Sequence of chain 2.A:
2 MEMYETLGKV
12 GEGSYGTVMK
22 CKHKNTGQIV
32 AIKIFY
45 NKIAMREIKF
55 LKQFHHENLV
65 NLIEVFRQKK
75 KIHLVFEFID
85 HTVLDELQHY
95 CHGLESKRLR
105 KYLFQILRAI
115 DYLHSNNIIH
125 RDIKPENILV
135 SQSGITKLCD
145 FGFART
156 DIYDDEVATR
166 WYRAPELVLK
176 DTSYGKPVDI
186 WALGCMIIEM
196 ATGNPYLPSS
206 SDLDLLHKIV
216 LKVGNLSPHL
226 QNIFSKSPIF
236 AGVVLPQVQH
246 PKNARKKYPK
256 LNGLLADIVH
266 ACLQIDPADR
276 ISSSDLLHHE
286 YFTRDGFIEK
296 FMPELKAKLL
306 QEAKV

A protein and the small-molecule ligand that binds it are described below.
Small molecule (SMILES): N#CCc1ccc(Nc2nccc(Nc3cc(C4CCCC4)n[nH]3)n2)cc1

Binding-site contacts:
Ligand atom C1S contacts residue ALA32 of chain 2.A at 3.7 Å (hydrophobic).
Ligand atom N1A contacts residue LYS34 of chain 2.A at 3.0 Å (salt-bridge).
Ligand atom C1V contacts residue ASN131 of chain 2.A at 3.3 Å.
Ligand atom C1L contacts residue GLU130 of chain 2.A at 3.6 Å.
Ligand atom C03 contacts residue ALA32 of chain 2.A at 3.4 Å (hydrophobic).
Ligand atom C4 contacts residue ILE83 of chain 2.A at 3.5 Å (hydrophobic).
Ligand atom N1Q contacts residue ILE83 of chain 2.A at 3.8 Å.
Ligand atom N1 contacts residue THR86 of chain 2.A at 3.6 Å.
Ligand atom N1P contacts residue GLU81 of chain 2.A at 3.4 Å (salt-bridge).
Ligand atom N1 contacts residue ASP89 of chain 2.A at 3.9 Å.
Ligand atom N1G contacts residue PHE82 of chain 2.A at 3.7 Å.
Ligand atom C1Z contacts residue LYS34 of chain 2.A at 3.9 Å.
Ligand atom N1Q contacts residue LEU133 of chain 2.A at 3.5 Å.
Ligand atom C2 contacts residue THR86 of chain 2.A at 3.5 Å.
Ligand atom N1A contacts residue ASP144 of chain 2.A at 3.6 Å.
Ligand atom N1Q contacts residue ALA32 of chain 2.A at 3.8 Å.
Ligand atom C5 contacts residue HIS85 of chain 2.A at 3.6 Å.
Ligand atom C03 contacts residue PHE80 of chain 2.A at 3.7 Å (hydrophobic).
Ligand atom C03 contacts residue VAL19 of chain 2.A at 3.9 Å (hydrophobic).
Ligand atom C1O contacts residue VAL11 of chain 2.A at 3.7 Å (hydrophobic).
Ligand atom C1K contacts residue GLU130 of chain 2.A at 3.6 Å.
Ligand atom C1R contacts residue ALA32 of chain 2.A at 3.4 Å (hydrophobic).
Ligand atom C1N contacts residue GLU130 of chain 2.A at 3.7 Å.
Ligand atom C1R contacts residue GLU81 of chain 2.A at 3.8 Å.
Ligand atom N1I contacts residue VAL11 of chain 2.A at 3.2 Å (h-bond).
Ligand atom N1 contacts residue VAL11 of chain 2.A at 3.9 Å.
Ligand atom C5 contacts residue ILE83 of chain 2.A at 3.4 Å (hydrophobic).
Ligand atom C6 contacts residue ASP89 of chain 2.A at 3.5 Å.
Ligand atom N1P contacts residue PHE82 of chain 2.A at 3.6 Å.
Ligand atom N1Q contacts residue GLU81 of chain 2.A at 2.8 Å (salt-bridge).
Ligand atom C1H contacts residue ILE83 of chain 2.A at 3.5 Å (hydrophobic).
Ligand atom C1T contacts residue ALA32 of chain 2.A at 3.7 Å (hydrophobic).
Ligand atom C1Z contacts residue ASP144 of chain 2.A at 3.7 Å.
Ligand atom C5 contacts residue ASP84 of chain 2.A at 3.6 Å.
Ligand atom N1P contacts residue ILE83 of chain 2.A at 2.8 Å (h-bond).
Ligand atom C1O contacts residue GLU130 of chain 2.A at 3.4 Å.
Ligand atom N1P contacts residue LEU133 of chain 2.A at 3.6 Å.
Ligand atom N1G contacts residue ILE83 of chain 2.A at 2.6 Å (h-bond).
Ligand atom C1N contacts residue VAL19 of chain 2.A at 3.8 Å (hydrophobic).
Ligand atom C1R contacts residue LEU133 of chain 2.A at 3.8 Å (hydrophobic).